This small molecule binds to this protein.
Small molecule (SMILES): Nc1ncnc2c1ncn2[C@H]1C[C@H](O)[C@@H](CO[P](=O)(O)O[P](=O)(O)OP(=O)(O)O)O1

Binding-site contacts:
Ligand atom O1A contacts residue ARG79 of chain 1.C at 2.8 Å (salt-bridge).
Ligand atom O1G contacts residue SER15 of chain 1.C at 2.9 Å (h-bond).
Ligand atom O3' contacts residue TYR44 of chain 1.C at 2.7 Å (h-bond).
Ligand atom O3G contacts residue GLY13 of chain 1.C at 2.9 Å (h-bond).
Ligand atom O5' contacts residue ARG79 of chain 1.C at 2.8 Å (salt-bridge).
Ligand atom C2 contacts residue TYR43 of chain 1.C at 3.4 Å (hydrophobic).
Ligand atom O2A contacts residue MG1 of chain 1.K at 2.3 Å.
Ligand atom O1G contacts residue LYS14 of chain 1.C at 3.2 Å (salt-bridge).
Ligand atom O2A contacts residue VAL10 of chain 1.C at 3.6 Å.
Ligand atom O2G contacts residue GLY11 of chain 1.C at 2.9 Å (h-bond).
Ligand atom N6 contacts residue ASP84 of chain 1.C at 2.9 Å (salt-bridge).
Ligand atom N7 contacts residue ARG62 of chain 1.C at 3.3 Å (salt-bridge).
Ligand atom O3' contacts residue PHE40 of chain 1.C at 3.3 Å.
Ligand atom O1B contacts residue MG1 of chain 1.K at 2.1 Å.
Ligand atom O1A contacts residue LYS14 of chain 1.C at 2.9 Å (salt-bridge).
Ligand atom N1 contacts residue GLN55 of chain 1.C at 3.6 Å (h-bond).
Ligand atom C3' contacts residue GLU151 of chain 1.C at 3.2 Å.
Ligand atom C2 contacts residue PHE87 of chain 1.C at 3.6 Å (hydrophobic).
Ligand atom C5' contacts residue GLU32 of chain 1.C at 3.2 Å.
Ligand atom O3B contacts residue SER15 of chain 1.C at 3.5 Å (h-bond).
Ligand atom N3 contacts residue MET54 of chain 1.C at 3.4 Å.
Ligand atom O2G contacts residue MG1 of chain 1.K at 2.4 Å.
Ligand atom C2' contacts residue TYR44 of chain 1.C at 3.4 Å (hydrophobic).
Ligand atom O1G contacts residue GLY13 of chain 1.C at 3.5 Å.
Ligand atom PA contacts residue ARG79 of chain 1.C at 3.2 Å.
Ligand atom C6 contacts residue PHE87 of chain 1.C at 3.5 Å (hydrophobic).
Ligand atom N6 contacts residue GLN55 of chain 1.C at 3.1 Å (h-bond).
Ligand atom C8 contacts residue GLU32 of chain 1.C at 3.3 Å.
Ligand atom C3' contacts residue TYR44 of chain 1.C at 3.6 Å (hydrophobic).
Ligand atom O3B contacts residue LYS14 of chain 1.C at 3.4 Å.
Ligand atom O5' contacts residue GLU32 of chain 1.C at 3.2 Å (salt-bridge).
Ligand atom O3' contacts residue GLU151 of chain 1.C at 2.5 Å (salt-bridge).
Ligand atom N1 contacts residue PHE87 of chain 1.C at 3.3 Å.
Ligand atom O2B contacts residue ASP78 of chain 1.C at 2.7 Å (salt-bridge).
Ligand atom O3G contacts residue ALA12 of chain 1.C at 3.1 Å (h-bond).
Ligand atom O1A contacts residue VAL10 of chain 1.C at 3.3 Å.
Ligand atom PG contacts residue LYS14 of chain 1.C at 3.4 Å.
Ligand atom PB contacts residue MG1 of chain 1.K at 3.5 Å.
Ligand atom O3G contacts residue LYS14 of chain 1.C at 2.7 Å (salt-bridge).
Ligand atom PG contacts residue MG1 of chain 1.K at 3.6 Å.

Sequence of chain 1.C:
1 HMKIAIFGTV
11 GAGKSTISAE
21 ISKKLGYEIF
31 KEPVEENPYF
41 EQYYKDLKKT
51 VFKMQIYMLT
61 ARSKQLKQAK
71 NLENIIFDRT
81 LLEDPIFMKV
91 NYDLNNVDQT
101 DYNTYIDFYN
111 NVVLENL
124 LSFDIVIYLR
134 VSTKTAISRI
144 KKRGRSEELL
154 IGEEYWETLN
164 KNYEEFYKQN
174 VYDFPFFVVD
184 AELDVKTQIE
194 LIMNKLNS